Sequence of chain 1.B:
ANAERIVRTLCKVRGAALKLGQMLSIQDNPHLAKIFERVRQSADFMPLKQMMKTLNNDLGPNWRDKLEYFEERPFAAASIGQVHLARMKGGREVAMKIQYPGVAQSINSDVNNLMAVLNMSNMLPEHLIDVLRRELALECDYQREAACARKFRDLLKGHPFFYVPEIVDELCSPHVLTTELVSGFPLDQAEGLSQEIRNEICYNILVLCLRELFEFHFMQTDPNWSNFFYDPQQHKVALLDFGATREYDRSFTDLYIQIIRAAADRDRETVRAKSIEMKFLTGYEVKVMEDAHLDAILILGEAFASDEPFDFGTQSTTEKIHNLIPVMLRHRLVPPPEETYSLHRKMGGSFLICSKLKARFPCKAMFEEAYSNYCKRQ

The protein below binds the small molecule below.
Small molecule (SMILES): COc1cc(Nc2ccnc3cc(C#N)ccc23)cc(OC)c1OC

Binding-site contacts:
Ligand atom C12 contacts residue LEU252 of chain 1.B at 3.9 Å (hydrophobic).
Ligand atom C03 contacts residue PHE82 of chain 1.B at 3.5 Å (hydrophobic).
Ligand atom C10 contacts residue ALA102 of chain 1.B at 3.3 Å (hydrophobic).
Ligand atom C17 contacts residue THR191 of chain 1.B at 3.8 Å.
Ligand atom C17 contacts residue VAL194 of chain 1.B at 3.5 Å (hydrophobic).
Ligand atom C11 contacts residue LYS104 of chain 1.B at 3.9 Å.
Ligand atom N03 contacts residue VAL194 of chain 1.B at 2.9 Å (h-bond).
Ligand atom C10 contacts residue THR191 of chain 1.B at 3.8 Å.
Ligand atom C14 contacts residue LEU252 of chain 1.B at 3.9 Å (hydrophobic).
Ligand atom C10 contacts residue LYS104 of chain 1.B at 3.7 Å.
Ligand atom N03 contacts residue LEU193 of chain 1.B at 3.7 Å.
Ligand atom C12 contacts residue LEU189 of chain 1.B at 3.9 Å (hydrophobic).
Ligand atom C16 contacts residue ALA102 of chain 1.B at 3.5 Å (hydrophobic).
Ligand atom C06 contacts residue ALA102 of chain 1.B at 3.8 Å (hydrophobic).
Ligand atom N01 contacts residue PHE82 of chain 1.B at 3.8 Å.
Ligand atom C06 contacts residue LEU252 of chain 1.B at 4.0 Å (hydrophobic).
Ligand atom O01 contacts residue LYS104 of chain 1.B at 3.7 Å.
Ligand atom C07 contacts residue VAL90 of chain 1.B at 3.9 Å (hydrophobic).
Ligand atom C01 contacts residue PHE82 of chain 1.B at 3.9 Å (hydrophobic).
Ligand atom C12 contacts residue GLU157 of chain 1.B at 3.4 Å.
Ligand atom C17 contacts residue GLU192 of chain 1.B at 3.7 Å.
Ligand atom N02 contacts residue VAL90 of chain 1.B at 3.7 Å.
Ligand atom C15 contacts residue LEU252 of chain 1.B at 3.9 Å (hydrophobic).
Ligand atom C16 contacts residue THR191 of chain 1.B at 3.9 Å.
Ligand atom O02 contacts residue LYS104 of chain 1.B at 2.9 Å (salt-bridge).
Ligand atom C19 contacts residue VAL194 of chain 1.B at 3.5 Å (hydrophobic).
Ligand atom C19 contacts residue LEU193 of chain 1.B at 3.3 Å (hydrophobic).
Ligand atom O01 contacts residue LEU189 of chain 1.B at 3.6 Å.
Ligand atom C16 contacts residue LEU252 of chain 1.B at 3.5 Å (hydrophobic).
Ligand atom C14 contacts residue ASN239 of chain 1.B at 3.2 Å.
Ligand atom C08 contacts residue VAL90 of chain 1.B at 4.0 Å (hydrophobic).
Ligand atom C04 contacts residue PHE82 of chain 1.B at 4.0 Å (hydrophobic).
Ligand atom C12 contacts residue PHE254 of chain 1.B at 3.6 Å (hydrophobic).
Ligand atom C18 contacts residue VAL194 of chain 1.B at 4.0 Å (hydrophobic).
Ligand atom O03 contacts residue LEU252 of chain 1.B at 3.6 Å.
Ligand atom C17 contacts residue ALA102 of chain 1.B at 3.6 Å (hydrophobic).
Ligand atom C18 contacts residue LEU193 of chain 1.B at 3.8 Å (hydrophobic).
Ligand atom C12 contacts residue LYS104 of chain 1.B at 3.4 Å.
Ligand atom O02 contacts residue GLU157 of chain 1.B at 3.9 Å.
Ligand atom C10 contacts residue LEU189 of chain 1.B at 3.2 Å (hydrophobic).